Sequence of chain 1.A:
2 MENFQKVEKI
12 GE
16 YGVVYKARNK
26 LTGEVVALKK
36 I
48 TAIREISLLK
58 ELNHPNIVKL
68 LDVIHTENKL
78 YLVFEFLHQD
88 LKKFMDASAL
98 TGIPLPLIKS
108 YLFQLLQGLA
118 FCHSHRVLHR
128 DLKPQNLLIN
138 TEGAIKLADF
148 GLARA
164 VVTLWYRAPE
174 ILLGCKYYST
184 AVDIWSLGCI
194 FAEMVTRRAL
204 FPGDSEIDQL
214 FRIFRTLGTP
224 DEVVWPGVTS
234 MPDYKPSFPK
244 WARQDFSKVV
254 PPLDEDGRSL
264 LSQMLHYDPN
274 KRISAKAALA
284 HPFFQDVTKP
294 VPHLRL

Binding-site contacts:
Ligand atom C14 contacts residue LEU135 of chain 1.A at 3.8 Å (hydrophobic).
Ligand atom O31 contacts residue LYS90 of chain 1.A at 3.0 Å.
Ligand atom S23 contacts residue LYS90 of chain 1.A at 3.8 Å.
Ligand atom C18 contacts residue ILE11 of chain 1.A at 3.6 Å (hydrophobic).
Ligand atom C2 contacts residue VAL19 of chain 1.A at 3.8 Å (hydrophobic).
Ligand atom C14 contacts residue LEU84 of chain 1.A at 3.9 Å (hydrophobic).
Ligand atom S23 contacts residue ASP87 of chain 1.A at 3.8 Å.
Ligand atom N13 contacts residue LEU84 of chain 1.A at 2.9 Å (h-bond).
Ligand atom C6 contacts residue PHE81 of chain 1.A at 3.5 Å (hydrophobic).
Ligand atom C22 contacts residue PHE83 of chain 1.A at 3.8 Å (hydrophobic).
Ligand atom N15 contacts residue LEU135 of chain 1.A at 3.6 Å.
Ligand atom C13 contacts residue LEU84 of chain 1.A at 3.7 Å (hydrophobic).
Ligand atom O31 contacts residue GLN86 of chain 1.A at 3.2 Å.
Ligand atom N13 contacts residue PHE83 of chain 1.A at 3.6 Å.
Ligand atom C26 contacts residue ILE11 of chain 1.A at 3.3 Å (hydrophobic).
Ligand atom C2 contacts residue ASP146 of chain 1.A at 3.4 Å.
Ligand atom C1 contacts residue ASP146 of chain 1.A at 3.4 Å.
Ligand atom C22 contacts residue HIS85 of chain 1.A at 3.7 Å.
Ligand atom C20 contacts residue ASP87 of chain 1.A at 3.9 Å.
Ligand atom C13 contacts residue GLU82 of chain 1.A at 3.1 Å.
Ligand atom N24 contacts residue ASP87 of chain 1.A at 3.0 Å (salt-bridge).
Ligand atom C19 contacts residue ASP87 of chain 1.A at 3.5 Å.
Ligand atom C19 contacts residue ILE11 of chain 1.A at 3.8 Å (hydrophobic).
Ligand atom O31 contacts residue ASP87 of chain 1.A at 3.1 Å (salt-bridge).
Ligand atom C17 contacts residue LEU84 of chain 1.A at 3.5 Å (hydrophobic).
Ligand atom C25 contacts residue ILE11 of chain 1.A at 3.5 Å (hydrophobic).
Ligand atom C17 contacts residue LEU135 of chain 1.A at 4.0 Å (hydrophobic).
Ligand atom C13 contacts residue ALA32 of chain 1.A at 3.6 Å (hydrophobic).
Ligand atom C21 contacts residue GLN86 of chain 1.A at 3.8 Å.
Ligand atom N16 contacts residue LEU84 of chain 1.A at 3.0 Å (h-bond).
Ligand atom C22 contacts residue LEU84 of chain 1.A at 3.3 Å (hydrophobic).
Ligand atom C21 contacts residue HIS85 of chain 1.A at 3.6 Å.
Ligand atom C3 contacts residue VAL19 of chain 1.A at 3.9 Å (hydrophobic).
Ligand atom N13 contacts residue GLU82 of chain 1.A at 3.8 Å.
Ligand atom N5 contacts residue PHE81 of chain 1.A at 3.9 Å.
Ligand atom C18 contacts residue LEU135 of chain 1.A at 3.5 Å (hydrophobic).
Ligand atom N16 contacts residue PHE83 of chain 1.A at 3.5 Å.
Ligand atom O32 contacts residue LYS90 of chain 1.A at 3.3 Å (salt-bridge).
Ligand atom N13 contacts residue ALA32 of chain 1.A at 3.9 Å.
Ligand atom C11 contacts residue ALA32 of chain 1.A at 3.6 Å (hydrophobic).

This small molecule binds to this protein.
Small molecule (SMILES): CN(C)CCCNS(=O)(=O)c1ccc(Nc2nccc(-c3cnc4cccnn34)n2)cc1